Sequence of chain 53.I:
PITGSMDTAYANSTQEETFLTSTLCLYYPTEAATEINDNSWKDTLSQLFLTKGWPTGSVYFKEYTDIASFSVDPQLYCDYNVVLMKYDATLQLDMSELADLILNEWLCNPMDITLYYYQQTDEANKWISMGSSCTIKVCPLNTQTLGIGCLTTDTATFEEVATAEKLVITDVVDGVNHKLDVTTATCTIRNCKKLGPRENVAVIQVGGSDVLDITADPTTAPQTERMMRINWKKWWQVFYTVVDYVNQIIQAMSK

This protein binds this small molecule.
Small molecule (SMILES): CC(=O)N[C@H]1[C@H](O[C@H]2[C@H](O)[C@@H](NC(C)=O)CO[C@@H]2CO)O[C@H](CO)[C@@H](O)[C@@H]1O

Binding-site contacts:
Ligand atom N2 contacts residue ASN12 of chain 53.I at 3.8 Å.
Ligand atom C2 contacts residue ASN12 of chain 53.I at 3.2 Å.
Ligand atom C1 contacts residue ASN12 of chain 53.I at 2.1 Å.
Ligand atom C5 contacts residue ASN12 of chain 53.I at 4.0 Å.
Ligand atom O7 contacts residue ASN12 of chain 53.I at 3.7 Å.
Ligand atom O5 contacts residue ASN12 of chain 53.I at 2.6 Å (h-bond).
Ligand atom C7 contacts residue ASN12 of chain 53.I at 3.9 Å.